A protein and the small-molecule ligand that binds it are described below.
Small molecule (SMILES): O=P(O)(O)OC[C@@H](O)[C@@H](O)[C@@H](O)COP(=O)(O)OC[C@@H](O)[C@@H](O)[C@@H](O)COP(=O)(O)O

Binding-site contacts:
Ligand atom OAN contacts residue LYS249 of chain 1.B at 3.8 Å.
Ligand atom OAL contacts residue LYS249 of chain 1.B at 3.5 Å (salt-bridge).
Ligand atom CBJ contacts residue GLY245 of chain 1.B at 3.9 Å.
Ligand atom OAC contacts residue GLY245 of chain 1.B at 3.1 Å (h-bond).
Ligand atom OAI contacts residue MET34 of chain 1.B at 3.2 Å.
Ligand atom CAW contacts residue VAL24 of chain 1.B at 3.9 Å (hydrophobic).
Ligand atom OAQ contacts residue GLY243 of chain 1.B at 3.2 Å.
Ligand atom OAX contacts residue LYS249 of chain 1.B at 3.8 Å.
Ligand atom CAW contacts residue MET34 of chain 1.B at 3.6 Å (hydrophobic).
Ligand atom OAP contacts residue GLY32 of chain 1.B at 3.6 Å.
Ligand atom OAY contacts residue THR35 of chain 1.B at 2.8 Å (h-bond).
Ligand atom OAY contacts residue GLY32 of chain 1.B at 2.6 Å (h-bond).
Ligand atom OAI contacts residue VAL24 of chain 1.B at 3.6 Å.
Ligand atom PBN contacts residue GLY245 of chain 1.B at 3.9 Å.
Ligand atom OAQ contacts residue GLY245 of chain 1.B at 3.9 Å.
Ligand atom OAH contacts residue GLN281 of chain 1.B at 3.9 Å.
Ligand atom OAL contacts residue ASN25 of chain 1.B at 2.9 Å (h-bond).
Ligand atom OAG contacts residue GLN281 of chain 1.B at 3.4 Å (h-bond).
Ligand atom PBL contacts residue LYS249 of chain 1.B at 3.6 Å.
Ligand atom OAY contacts residue LYS31 of chain 1.B at 3.4 Å.
Ligand atom OAQ contacts residue SER246 of chain 1.B at 2.6 Å (h-bond).
Ligand atom OAP contacts residue MET34 of chain 1.B at 3.5 Å (h-bond).
Ligand atom OAP contacts residue GLY33 of chain 1.B at 3.7 Å.
Ligand atom OAQ contacts residue ASN25 of chain 1.B at 3.2 Å (h-bond).
Ligand atom OAJ contacts residue GLU26 of chain 1.B at 2.7 Å (salt-bridge).
Ligand atom OBB contacts residue ASN25 of chain 1.B at 3.2 Å.
Ligand atom OAZ contacts residue GLY245 of chain 1.B at 3.6 Å.
Ligand atom OAA contacts residue LYS249 of chain 1.B at 2.9 Å (salt-bridge).
Ligand atom OAL contacts residue GLY245 of chain 1.B at 3.2 Å (h-bond).
Ligand atom OBA contacts residue MET34 of chain 1.B at 3.8 Å.
Ligand atom PBN contacts residue ASN25 of chain 1.B at 3.6 Å.
Ligand atom OAC contacts residue PRO244 of chain 1.B at 3.5 Å.
Ligand atom OAN contacts residue VAL220 of chain 1.B at 3.5 Å.
Ligand atom OAA contacts residue ASN219 of chain 1.B at 3.3 Å.
Ligand atom OAZ contacts residue ASN25 of chain 1.B at 3.4 Å.
Ligand atom OAB contacts residue GLY32 of chain 1.B at 3.4 Å (h-bond).
Ligand atom CAU contacts residue ASN25 of chain 1.B at 3.7 Å.
Ligand atom CBF contacts residue GLY245 of chain 1.B at 4.0 Å.
Ligand atom PBM contacts residue GLY32 of chain 1.B at 3.4 Å.
Ligand atom CBE contacts residue GLY245 of chain 1.B at 3.6 Å.

Sequence of chain 1.B:
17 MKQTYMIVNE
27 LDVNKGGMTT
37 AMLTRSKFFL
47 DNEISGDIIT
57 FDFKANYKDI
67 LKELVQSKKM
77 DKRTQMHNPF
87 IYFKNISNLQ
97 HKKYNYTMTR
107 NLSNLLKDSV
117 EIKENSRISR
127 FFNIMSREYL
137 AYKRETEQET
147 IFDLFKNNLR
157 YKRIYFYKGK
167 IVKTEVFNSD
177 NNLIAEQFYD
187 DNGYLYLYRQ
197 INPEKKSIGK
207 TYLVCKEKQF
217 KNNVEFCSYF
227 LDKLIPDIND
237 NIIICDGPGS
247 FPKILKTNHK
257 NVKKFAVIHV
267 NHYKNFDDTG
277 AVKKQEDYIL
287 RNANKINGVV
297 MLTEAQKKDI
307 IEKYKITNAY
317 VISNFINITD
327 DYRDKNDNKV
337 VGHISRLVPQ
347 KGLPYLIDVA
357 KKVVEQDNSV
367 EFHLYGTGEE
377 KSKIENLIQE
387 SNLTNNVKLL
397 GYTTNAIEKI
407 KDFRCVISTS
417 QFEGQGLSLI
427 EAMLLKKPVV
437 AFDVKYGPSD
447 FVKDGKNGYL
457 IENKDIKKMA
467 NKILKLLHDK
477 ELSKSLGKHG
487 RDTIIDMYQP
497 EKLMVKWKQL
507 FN